Binding-site contacts:
Ligand atom C5 contacts residue ASP163 of chain 1.A at 3.4 Å.
Ligand atom C4 contacts residue SER144 of chain 1.A at 3.2 Å.
Ligand atom HG contacts residue ASP163 of chain 1.A at 2.9 Å.
Ligand atom C2 contacts residue SER144 of chain 1.A at 4.2 Å.
Ligand atom O3 contacts residue ALA165 of chain 1.A at 3.2 Å.
Ligand atom HG contacts residue CYS141 of chain 1.A at 2.5 Å.
Ligand atom C2 contacts residue ALA165 of chain 1.A at 4.0 Å (hydrophobic).
Ligand atom C4 contacts residue ILE164 of chain 1.A at 4.3 Å (hydrophobic).
Ligand atom C5 contacts residue ASP145 of chain 1.A at 3.6 Å.
Ligand atom C1 contacts residue ASP163 of chain 1.A at 4.2 Å.
Ligand atom C2 contacts residue ASP163 of chain 1.A at 3.9 Å.
Ligand atom C2 contacts residue GLY143 of chain 1.A at 3.8 Å.
Ligand atom C4 contacts residue CYS141 of chain 1.A at 4.0 Å (hydrophobic).
Ligand atom C1 contacts residue GLY143 of chain 1.A at 4.3 Å.
Ligand atom C3 contacts residue ASP163 of chain 1.A at 3.4 Å.
Ligand atom C3 contacts residue GLN142 of chain 1.A at 4.0 Å.
Ligand atom C3 contacts residue CYS141 of chain 1.A at 3.7 Å (hydrophobic).
Ligand atom C3 contacts residue ILE164 of chain 1.A at 3.0 Å (hydrophobic).
Ligand atom O1 contacts residue GLY143 of chain 1.A at 4.0 Å.
Ligand atom C1 contacts residue SER144 of chain 1.A at 4.3 Å.
Ligand atom HG contacts residue SER144 of chain 1.A at 3.1 Å.
Ligand atom C5 contacts residue SER144 of chain 1.A at 3.1 Å.
Ligand atom C6 contacts residue ASP145 of chain 1.A at 4.1 Å.
Ligand atom C4 contacts residue GLY143 of chain 1.A at 4.2 Å.
Ligand atom C3 contacts residue SER144 of chain 1.A at 4.0 Å.
Ligand atom HG contacts residue GLN142 of chain 1.A at 4.0 Å.
Ligand atom C2 contacts residue ILE164 of chain 1.A at 3.1 Å (hydrophobic).
Ligand atom C6 contacts residue SER144 of chain 1.A at 4.0 Å.
Ligand atom C3 contacts residue GLY143 of chain 1.A at 3.5 Å.
Ligand atom C6 contacts residue ASP163 of chain 1.A at 4.1 Å.
Ligand atom C1 contacts residue ILE164 of chain 1.A at 4.5 Å (hydrophobic).
Ligand atom C4 contacts residue ASP163 of chain 1.A at 3.2 Å.
Ligand atom C4 contacts residue GLN142 of chain 1.A at 4.5 Å.
Ligand atom HG contacts residue ILE162 of chain 1.A at 4.1 Å.

A small-molecule ligand and the protein it binds are described below.
Small molecule (SMILES): O=S(=O)(O)c1ccc([Hg])cc1

Sequence of chain 1.A:
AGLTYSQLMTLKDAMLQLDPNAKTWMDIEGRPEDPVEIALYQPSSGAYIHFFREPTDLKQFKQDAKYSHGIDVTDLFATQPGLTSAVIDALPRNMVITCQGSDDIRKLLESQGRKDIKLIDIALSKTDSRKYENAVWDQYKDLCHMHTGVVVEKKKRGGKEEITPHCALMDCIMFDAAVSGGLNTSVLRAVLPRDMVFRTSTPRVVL